Binding-site contacts:
Ligand atom O3G contacts residue ASP78 of chain 1.B at 2.5 Å (salt-bridge).
Ligand atom O5' contacts residue ARG167 of chain 1.A at 3.2 Å (salt-bridge).
Ligand atom O1B contacts residue SR1 of chain 1.F at 2.4 Å (h-bond).
Ligand atom N6 contacts residue ALA157 of chain 1.A at 3.0 Å (h-bond).
Ligand atom PG contacts residue THR39 of chain 1.B at 3.7 Å.
Ligand atom O1G contacts residue THR39 of chain 1.B at 2.5 Å (h-bond).
Ligand atom C5 contacts residue VAL162 of chain 1.A at 3.7 Å (hydrophobic).
Ligand atom C6 contacts residue LYS74 of chain 1.A at 3.7 Å.
Ligand atom O1B contacts residue ASP34 of chain 1.B at 3.4 Å (salt-bridge).
Ligand atom C2 contacts residue LYS74 of chain 1.A at 3.7 Å.
Ligand atom O2A contacts residue LYS201 of chain 1.A at 2.7 Å (salt-bridge).
Ligand atom O2G contacts residue PHE38 of chain 1.B at 2.8 Å (h-bond).
Ligand atom O3G contacts residue ILE35 of chain 1.B at 3.1 Å (h-bond).
Ligand atom C2 contacts residue MET81 of chain 1.A at 3.4 Å (hydrophobic).
Ligand atom N6 contacts residue LYS74 of chain 1.A at 3.7 Å.
Ligand atom O1B contacts residue VAL36 of chain 1.B at 3.5 Å.
Ligand atom O2B contacts residue LYS201 of chain 1.A at 2.8 Å (salt-bridge).
Ligand atom O4' contacts residue ALA166 of chain 1.A at 3.4 Å.
Ligand atom C3A contacts residue ARG167 of chain 1.A at 3.7 Å.
Ligand atom N6 contacts residue THR156 of chain 1.A at 3.0 Å (h-bond).
Ligand atom O3G contacts residue SR1 of chain 1.F at 2.4 Å (h-bond).
Ligand atom O2G contacts residue ASP78 of chain 1.B at 3.7 Å.
Ligand atom O2' contacts residue VAL76 of chain 1.B at 3.5 Å.
Ligand atom N1 contacts residue MET81 of chain 1.A at 3.2 Å (h-bond).
Ligand atom C6 contacts residue GLY77 of chain 1.B at 3.5 Å.
Ligand atom N1 contacts residue GLY77 of chain 1.B at 3.7 Å.
Ligand atom O4' contacts residue ASN163 of chain 1.A at 3.7 Å.
Ligand atom C5 contacts residue GLY77 of chain 1.B at 3.6 Å.
Ligand atom C8 contacts residue ASN163 of chain 1.A at 3.3 Å.
Ligand atom PG contacts residue SR1 of chain 1.F at 3.6 Å.
Ligand atom N3 contacts residue PHE32 of chain 1.A at 3.5 Å.
Ligand atom O2G contacts residue THR39 of chain 1.B at 2.9 Å (h-bond).
Ligand atom PG contacts residue ASP78 of chain 1.B at 3.6 Å.
Ligand atom PB contacts residue SR1 of chain 1.F at 3.5 Å.
Ligand atom O1B contacts residue ILE35 of chain 1.B at 3.7 Å.
Ligand atom N7 contacts residue VAL162 of chain 1.A at 3.5 Å.
Ligand atom N6 contacts residue GLY77 of chain 1.B at 3.6 Å.
Ligand atom O2G contacts residue GLY37 of chain 1.B at 3.0 Å (h-bond).
Ligand atom N1 contacts residue LYS74 of chain 1.A at 2.8 Å (salt-bridge).
Ligand atom N7 contacts residue GLY77 of chain 1.B at 3.6 Å.

The protein below binds the small molecule below.
Small molecule (SMILES): Nc1ncnc2c1ncn2[C@@H]1O[C@H](CO[P](=O)(O)C[P](=O)(O)OP(=O)(O)O)[C@@H](O)[C@H]1O

Sequence of chain 1.B:
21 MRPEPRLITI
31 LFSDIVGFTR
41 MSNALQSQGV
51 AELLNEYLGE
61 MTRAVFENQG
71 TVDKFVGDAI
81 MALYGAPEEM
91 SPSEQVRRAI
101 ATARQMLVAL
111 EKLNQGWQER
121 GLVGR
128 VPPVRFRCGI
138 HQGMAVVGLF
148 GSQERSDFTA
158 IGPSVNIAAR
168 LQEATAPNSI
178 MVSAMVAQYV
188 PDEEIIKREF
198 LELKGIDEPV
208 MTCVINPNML

Sequence of chain 1.A:
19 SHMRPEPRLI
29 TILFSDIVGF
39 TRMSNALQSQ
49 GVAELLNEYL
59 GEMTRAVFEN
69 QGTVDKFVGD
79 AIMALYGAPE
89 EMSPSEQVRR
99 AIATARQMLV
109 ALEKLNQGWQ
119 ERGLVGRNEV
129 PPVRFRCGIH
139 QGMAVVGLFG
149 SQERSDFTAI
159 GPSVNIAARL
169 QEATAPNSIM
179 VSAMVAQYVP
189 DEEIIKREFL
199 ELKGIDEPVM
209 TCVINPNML